A small-molecule ligand and the protein it binds are described below.
Small molecule (SMILES): Oc1ccc(/C=C/c2cc(O)cc(O)c2)cc1

Binding-site contacts:
Ligand atom O2 contacts residue ARG76 of chain 1.A at 2.7 Å (salt-bridge).
Ligand atom C5 contacts residue ILE138 of chain 1.A at 4.3 Å (hydrophobic).
Ligand atom C8 contacts residue ILE138 of chain 1.A at 4.5 Å (hydrophobic).
Ligand atom C6 contacts residue HIS68 of chain 1.A at 4.0 Å.
Ligand atom C10 contacts residue ILE138 of chain 1.A at 3.9 Å (hydrophobic).
Ligand atom C11 contacts residue TRP142 of chain 1.A at 3.9 Å (hydrophobic).
Ligand atom C11 contacts residue ILE138 of chain 1.A at 4.5 Å (hydrophobic).
Ligand atom C1 contacts residue HIS68 of chain 1.A at 4.2 Å.
Ligand atom C11 contacts residue TYR169 of chain 1.A at 4.4 Å (hydrophobic).
Ligand atom C12 contacts residue VAL172 of chain 1.A at 4.0 Å (hydrophobic).
Ligand atom C13 contacts residue ILE176 of chain 1.A at 4.0 Å (hydrophobic).
Ligand atom O1 contacts residue VAL172 of chain 1.A at 3.6 Å.
Ligand atom C3 contacts residue ARG76 of chain 1.A at 3.4 Å.
Ligand atom C13 contacts residue VAL97 of chain 1.A at 4.1 Å (hydrophobic).
Ligand atom C2 contacts residue ALA75 of chain 1.A at 3.2 Å (hydrophobic).
Ligand atom O3 contacts residue ASP72 of chain 1.A at 3.4 Å (salt-bridge).
Ligand atom C3 contacts residue GLU79 of chain 1.A at 4.5 Å.
Ligand atom C1 contacts residue ALA75 of chain 1.A at 3.7 Å (hydrophobic).
Ligand atom C6 contacts residue HIS71 of chain 1.A at 4.1 Å.
Ligand atom C7 contacts residue TRP142 of chain 1.A at 4.2 Å (hydrophobic).
Ligand atom O2 contacts residue ALA75 of chain 1.A at 4.0 Å.
Ligand atom O3 contacts residue HIS68 of chain 1.A at 3.0 Å (h-bond).
Ligand atom O3 contacts residue ALA75 of chain 1.A at 4.0 Å.
Ligand atom O2 contacts residue GLU79 of chain 1.A at 3.4 Å (salt-bridge).
Ligand atom C5 contacts residue TRP142 of chain 1.A at 4.5 Å (hydrophobic).
Ligand atom C14 contacts residue VAL97 of chain 1.A at 4.1 Å (hydrophobic).
Ligand atom C1 contacts residue HIS71 of chain 1.A at 4.1 Å.
Ligand atom C2 contacts residue ARG76 of chain 1.A at 3.3 Å.
Ligand atom C11 contacts residue VAL172 of chain 1.A at 4.3 Å (hydrophobic).
Ligand atom C3 contacts residue ALA75 of chain 1.A at 3.7 Å (hydrophobic).
Ligand atom C4 contacts residue ILE138 of chain 1.A at 4.0 Å (hydrophobic).
Ligand atom C12 contacts residue ILE176 of chain 1.A at 4.1 Å (hydrophobic).
Ligand atom C9 contacts residue ILE138 of chain 1.A at 4.4 Å (hydrophobic).
Ligand atom C4 contacts residue TRP142 of chain 1.A at 4.0 Å (hydrophobic).
Ligand atom C5 contacts residue HIS68 of chain 1.A at 4.3 Å.
Ligand atom O3 contacts residue HIS71 of chain 1.A at 3.3 Å.
Ligand atom C10 contacts residue TRP142 of chain 1.A at 3.6 Å (hydrophobic).
Ligand atom C7 contacts residue ILE138 of chain 1.A at 4.0 Å (hydrophobic).
Ligand atom O1 contacts residue ILE176 of chain 1.A at 3.4 Å.
Ligand atom O1 contacts residue ASP173 of chain 1.A at 3.9 Å.

Sequence of chain 1.A:
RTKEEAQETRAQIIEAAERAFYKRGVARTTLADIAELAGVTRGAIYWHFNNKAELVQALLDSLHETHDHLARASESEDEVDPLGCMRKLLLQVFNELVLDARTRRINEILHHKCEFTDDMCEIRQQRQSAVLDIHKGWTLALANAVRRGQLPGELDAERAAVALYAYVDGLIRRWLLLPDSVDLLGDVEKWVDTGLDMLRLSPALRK